Sequence of chain 1.D:
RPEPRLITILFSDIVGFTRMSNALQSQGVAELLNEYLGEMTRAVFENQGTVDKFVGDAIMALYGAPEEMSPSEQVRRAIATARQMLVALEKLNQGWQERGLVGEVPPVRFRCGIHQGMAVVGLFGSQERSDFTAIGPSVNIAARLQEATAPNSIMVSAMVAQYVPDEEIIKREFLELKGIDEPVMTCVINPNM

Binding-site contacts:
Ligand atom O3G contacts residue ASP34 of chain 1.D at 3.1 Å (salt-bridge).
Ligand atom PG contacts residue MG1 of chain 1.O at 3.2 Å.
Ligand atom N3 contacts residue VAL76 of chain 1.D at 3.6 Å.
Ligand atom O1B contacts residue PHE38 of chain 1.D at 3.3 Å (h-bond).
Ligand atom N7 contacts residue GLY77 of chain 1.D at 3.3 Å.
Ligand atom O1B contacts residue THR39 of chain 1.D at 2.8 Å (h-bond).
Ligand atom C5 contacts residue GLY77 of chain 1.D at 3.5 Å.
Ligand atom C4' contacts residue ASN163 of chain 1.A at 3.4 Å.
Ligand atom C4' contacts residue ARG167 of chain 1.A at 3.5 Å.
Ligand atom O2G contacts residue MG1 of chain 1.O at 2.9 Å.
Ligand atom O3B contacts residue GLY37 of chain 1.D at 3.6 Å.
Ligand atom C5' contacts residue ARG167 of chain 1.A at 3.4 Å.
Ligand atom N1 contacts residue LYS74 of chain 1.A at 2.9 Å (salt-bridge).
Ligand atom C2 contacts residue MET81 of chain 1.A at 3.3 Å (hydrophobic).
Ligand atom C5' contacts residue ASN163 of chain 1.A at 3.3 Å.
Ligand atom O1G contacts residue GLY37 of chain 1.D at 3.0 Å (h-bond).
Ligand atom O2B contacts residue PHE38 of chain 1.D at 3.3 Å (h-bond).
Ligand atom N1 contacts residue MET81 of chain 1.A at 3.1 Å (h-bond).
Ligand atom O2B contacts residue CA1 of chain 1.P at 2.2 Å.
Ligand atom O3G contacts residue MG1 of chain 1.O at 2.5 Å.
Ligand atom N6 contacts residue ALA157 of chain 1.A at 3.1 Å (h-bond).
Ligand atom PB contacts residue CA1 of chain 1.P at 3.5 Å.
Ligand atom O2' contacts residue VAL76 of chain 1.D at 3.4 Å.
Ligand atom O1G contacts residue ARG134 of chain 1.D at 2.8 Å (salt-bridge).
Ligand atom N6 contacts residue LYS74 of chain 1.A at 3.6 Å (salt-bridge).
Ligand atom O1B contacts residue GLY37 of chain 1.D at 3.5 Å.
Ligand atom O1A contacts residue CA1 of chain 1.P at 2.6 Å.
Ligand atom N6 contacts residue GLY77 of chain 1.D at 3.3 Å (h-bond).
Ligand atom O2A contacts residue CA1 of chain 1.P at 3.5 Å.
Ligand atom C6 contacts residue GLY77 of chain 1.D at 3.3 Å.
Ligand atom O2A contacts residue MG1 of chain 1.O at 2.2 Å.
Ligand atom O2B contacts residue ILE35 of chain 1.D at 3.3 Å (h-bond).
Ligand atom O3G contacts residue CA1 of chain 1.P at 2.4 Å.
Ligand atom O1A contacts residue ASP78 of chain 1.D at 2.8 Å (salt-bridge).
Ligand atom PA contacts residue MG1 of chain 1.O at 3.7 Å.
Ligand atom N6 contacts residue THR156 of chain 1.A at 3.1 Å (h-bond).
Ligand atom O1G contacts residue VAL36 of chain 1.D at 3.5 Å.
Ligand atom O3G contacts residue ILE35 of chain 1.D at 3.5 Å (h-bond).
Ligand atom O4' contacts residue ALA166 of chain 1.A at 3.7 Å.
Ligand atom PA contacts residue CA1 of chain 1.P at 3.5 Å.

Sequence of chain 1.A:
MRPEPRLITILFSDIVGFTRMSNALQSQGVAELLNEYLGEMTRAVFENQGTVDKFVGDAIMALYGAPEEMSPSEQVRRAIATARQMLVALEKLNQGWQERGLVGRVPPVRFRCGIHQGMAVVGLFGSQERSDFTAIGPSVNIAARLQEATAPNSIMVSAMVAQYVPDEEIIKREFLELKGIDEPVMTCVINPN

This small molecule binds to this protein.
Small molecule (SMILES): Nc1ncnc2c1ncn2[C@@H]1O[C@H](CO[P](=O)(O)C[P](=O)(O)OP(=O)(O)O)[C@@H](O)[C@H]1O